Binding-site contacts:
Ligand atom O6 contacts residue GLN945 of chain 1.A at 3.2 Å (h-bond).
Ligand atom C1 contacts residue LEU941 of chain 1.A at 4.3 Å (hydrophobic).
Ligand atom C3 contacts residue LEU941 of chain 1.A at 4.3 Å (hydrophobic).
Ligand atom C8 contacts residue ASN944 of chain 1.A at 4.0 Å.
Ligand atom C4 contacts residue ASN736 of chain 1.A at 4.3 Å.
Ligand atom C5 contacts residue LEU941 of chain 1.A at 4.0 Å (hydrophobic).
Ligand atom O5 contacts residue ASN736 of chain 1.A at 2.4 Å (h-bond).
Ligand atom O7 contacts residue ASN944 of chain 1.A at 4.4 Å.
Ligand atom C6 contacts residue GLN945 of chain 1.A at 4.2 Å.
Ligand atom N2 contacts residue ASN736 of chain 1.A at 2.9 Å (h-bond).
Ligand atom C4 contacts residue LEU941 of chain 1.A at 4.4 Å (hydrophobic).
Ligand atom C5 contacts residue GLN945 of chain 1.A at 4.3 Å.
Ligand atom C8 contacts residue ASN736 of chain 1.A at 4.4 Å.
Ligand atom N2 contacts residue LEU941 of chain 1.A at 4.2 Å.
Ligand atom C8 contacts residue GLN945 of chain 1.A at 4.2 Å.
Ligand atom C1 contacts residue ASN736 of chain 1.A at 1.5 Å.
Ligand atom O4 contacts residue LEU941 of chain 1.A at 3.8 Å.
Ligand atom C5 contacts residue ASN736 of chain 1.A at 3.7 Å.
Ligand atom O7 contacts residue GLN1090 of chain 1.A at 4.0 Å.
Ligand atom C7 contacts residue LEU941 of chain 1.A at 3.5 Å (hydrophobic).
Ligand atom O6 contacts residue THR738 of chain 1.A at 3.7 Å.
Ligand atom C7 contacts residue ASN736 of chain 1.A at 3.3 Å.
Ligand atom C2 contacts residue ASN736 of chain 1.A at 2.5 Å.
Ligand atom O7 contacts residue LEU941 of chain 1.A at 3.4 Å.
Ligand atom O7 contacts residue ASN736 of chain 1.A at 3.3 Å (h-bond).
Ligand atom C6 contacts residue LEU941 of chain 1.A at 4.4 Å (hydrophobic).
Ligand atom C8 contacts residue LEU941 of chain 1.A at 3.5 Å (hydrophobic).
Ligand atom C3 contacts residue ASN736 of chain 1.A at 3.8 Å.

A small-molecule ligand and the protein it binds are described below.
Small molecule (SMILES): CC(=O)N[C@H]1[C@H](O[C@H]2[C@H](O)[C@@H](NC(C)=O)CO[C@@H]2CO)O[C@H](CO)[C@@H](O)[C@@H]1O

Sequence of chain 1.A:
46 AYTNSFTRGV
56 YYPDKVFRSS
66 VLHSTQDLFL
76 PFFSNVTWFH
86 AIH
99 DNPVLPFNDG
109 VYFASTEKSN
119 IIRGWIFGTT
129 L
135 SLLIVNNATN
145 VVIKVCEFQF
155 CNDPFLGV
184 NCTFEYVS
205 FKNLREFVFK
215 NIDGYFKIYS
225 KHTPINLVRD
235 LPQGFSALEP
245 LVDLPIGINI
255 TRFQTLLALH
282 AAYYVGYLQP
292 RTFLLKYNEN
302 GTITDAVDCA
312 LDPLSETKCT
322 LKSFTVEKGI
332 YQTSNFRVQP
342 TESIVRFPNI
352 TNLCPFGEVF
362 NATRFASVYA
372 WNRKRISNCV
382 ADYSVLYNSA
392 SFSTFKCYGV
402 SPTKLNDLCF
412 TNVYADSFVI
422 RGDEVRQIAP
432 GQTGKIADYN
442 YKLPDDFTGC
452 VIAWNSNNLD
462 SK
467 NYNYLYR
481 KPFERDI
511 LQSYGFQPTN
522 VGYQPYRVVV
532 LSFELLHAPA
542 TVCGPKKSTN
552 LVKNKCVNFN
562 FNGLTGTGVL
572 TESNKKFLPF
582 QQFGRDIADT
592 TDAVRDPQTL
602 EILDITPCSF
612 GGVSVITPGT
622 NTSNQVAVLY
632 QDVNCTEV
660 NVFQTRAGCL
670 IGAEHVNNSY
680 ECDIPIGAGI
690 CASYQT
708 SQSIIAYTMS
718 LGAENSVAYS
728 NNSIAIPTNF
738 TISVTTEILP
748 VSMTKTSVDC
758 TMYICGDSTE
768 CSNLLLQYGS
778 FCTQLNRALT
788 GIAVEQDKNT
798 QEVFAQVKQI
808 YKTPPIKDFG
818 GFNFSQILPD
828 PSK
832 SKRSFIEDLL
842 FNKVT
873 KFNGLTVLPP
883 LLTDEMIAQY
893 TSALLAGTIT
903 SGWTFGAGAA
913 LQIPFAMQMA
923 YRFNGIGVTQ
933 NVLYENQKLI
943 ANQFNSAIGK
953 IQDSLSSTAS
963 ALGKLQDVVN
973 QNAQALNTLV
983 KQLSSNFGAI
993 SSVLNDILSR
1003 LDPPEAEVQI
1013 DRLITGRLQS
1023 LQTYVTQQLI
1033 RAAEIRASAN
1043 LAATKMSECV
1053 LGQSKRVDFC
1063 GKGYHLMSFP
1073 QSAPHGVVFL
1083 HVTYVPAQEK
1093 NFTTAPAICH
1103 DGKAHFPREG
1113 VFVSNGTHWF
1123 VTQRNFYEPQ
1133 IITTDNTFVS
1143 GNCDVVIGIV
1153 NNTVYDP